This small molecule binds to this protein.
Small molecule (SMILES): O=C(O)C[C@H](NC(=O)[C@H](CC(=O)O)NC(=O)[C@H](CC(=O)O)NC(=O)CCCCCCCCCCCN(CC(=O)O)C(=O)CCC(=O)Nc1ncc(-c2ccc(C(=O)O)cc2)s1)C(=O)O

Binding-site contacts:
Ligand atom C54 contacts residue PHE128 of chain 1.A at 3.6 Å (hydrophobic).
Ligand atom C30 contacts residue LEU60 of chain 1.A at 3.7 Å (hydrophobic).
Ligand atom C56 contacts residue LYS83 of chain 1.A at 3.7 Å.
Ligand atom N47 contacts residue ILE131 of chain 1.A at 2.8 Å (h-bond).
Ligand atom C32 contacts residue LYS59 of chain 1.A at 3.5 Å.
Ligand atom C53 contacts residue ILE189 of chain 1.A at 3.9 Å (hydrophobic).
Ligand atom O58 contacts residue LYS83 of chain 1.A at 2.8 Å (salt-bridge).
Ligand atom C56 contacts residue ASP190 of chain 1.A at 3.4 Å.
Ligand atom O39 contacts residue ASP135 of chain 1.A at 2.9 Å (salt-bridge).
Ligand atom C33 contacts residue LEU60 of chain 1.A at 3.9 Å (hydrophobic).
Ligand atom C60 contacts residue ILE189 of chain 1.A at 3.7 Å (hydrophobic).
Ligand atom O24 contacts residue ARG62 of chain 1.A at 3.3 Å (salt-bridge).
Ligand atom O42 contacts residue ASN133 of chain 1.A at 2.9 Å (h-bond).
Ligand atom C19 contacts residue ARG62 of chain 1.A at 3.0 Å.
Ligand atom N49 contacts residue VAL81 of chain 1.A at 3.8 Å.
Ligand atom N49 contacts residue ILE131 of chain 1.A at 3.0 Å (h-bond).
Ligand atom C28 contacts residue GLY61 of chain 1.A at 3.7 Å.
Ligand atom C44 contacts residue ILE131 of chain 1.A at 3.7 Å (hydrophobic).
Ligand atom C53 contacts residue ILE110 of chain 1.A at 3.9 Å (hydrophobic).
Ligand atom C50 contacts residue ILE131 of chain 1.A at 3.9 Å (hydrophobic).
Ligand atom C32 contacts residue LEU60 of chain 1.A at 3.2 Å (hydrophobic).
Ligand atom C51 contacts residue VAL81 of chain 1.A at 3.8 Å (hydrophobic).
Ligand atom O46 contacts residue LEU60 of chain 1.A at 3.6 Å.
Ligand atom C50 contacts residue VAL81 of chain 1.A at 3.7 Å (hydrophobic).
Ligand atom C50 contacts residue GLU129 of chain 1.A at 3.6 Å.
Ligand atom C44 contacts residue TYR130 of chain 1.A at 3.5 Å (hydrophobic).
Ligand atom C29 contacts residue LEU60 of chain 1.A at 3.9 Å (hydrophobic).
Ligand atom O58 contacts residue ASP190 of chain 1.A at 3.5 Å.
Ligand atom C17 contacts residue ARG62 of chain 1.A at 3.6 Å.
Ligand atom C34 contacts residue LEU60 of chain 1.A at 3.5 Å (hydrophobic).
Ligand atom O20 contacts residue ARG62 of chain 1.A at 3.0 Å (salt-bridge).
Ligand atom N14 contacts residue ARG62 of chain 1.A at 3.6 Å (salt-bridge).
Ligand atom O57 contacts residue PHE128 of chain 1.A at 3.5 Å.
Ligand atom C48 contacts residue ILE131 of chain 1.A at 3.6 Å (hydrophobic).
Ligand atom C59 contacts residue ILE189 of chain 1.A at 3.7 Å (hydrophobic).
Ligand atom C54 contacts residue ILE189 of chain 1.A at 3.8 Å (hydrophobic).
Ligand atom C45 contacts residue ILE131 of chain 1.A at 3.8 Å (hydrophobic).
Ligand atom O21 contacts residue ARG62 of chain 1.A at 2.9 Å.
Ligand atom O57 contacts residue ASP190 of chain 1.A at 2.9 Å (salt-bridge).
Ligand atom C28 contacts residue LEU60 of chain 1.A at 3.1 Å (hydrophobic).

Sequence of chain 1.A:
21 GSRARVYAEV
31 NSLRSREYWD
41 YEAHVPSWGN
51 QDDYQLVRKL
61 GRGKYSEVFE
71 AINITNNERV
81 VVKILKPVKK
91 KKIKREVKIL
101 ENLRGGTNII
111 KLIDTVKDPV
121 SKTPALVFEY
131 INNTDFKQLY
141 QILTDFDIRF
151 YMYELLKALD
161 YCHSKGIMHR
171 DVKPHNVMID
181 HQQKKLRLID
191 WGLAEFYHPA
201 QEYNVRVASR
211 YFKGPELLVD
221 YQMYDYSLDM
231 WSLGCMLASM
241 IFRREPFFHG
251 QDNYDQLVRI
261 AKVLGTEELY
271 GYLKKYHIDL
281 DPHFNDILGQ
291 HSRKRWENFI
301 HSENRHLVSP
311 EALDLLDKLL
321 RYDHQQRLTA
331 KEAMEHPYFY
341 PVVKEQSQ